A protein and the small-molecule ligand that binds it are described below.
Small molecule (SMILES): C[C@H]1O[C@@H](n2cnc3c(N)ncnc32)[C@H](O)[C@@H]1O

Binding-site contacts:
Ligand atom C3' contacts residue SER126 of chain 1.A at 3.5 Å.
Ligand atom C2' contacts residue VAL167 of chain 1.A at 3.7 Å (hydrophobic).
Ligand atom N1 contacts residue MET197 of chain 1.A at 3.1 Å (h-bond).
Ligand atom N9 contacts residue TYR30 of chain 1.A at 3.8 Å.
Ligand atom C6 contacts residue MET197 of chain 1.A at 4.0 Å (hydrophobic).
Ligand atom O2' contacts residue GTP1 of chain 1.G at 3.5 Å (h-bond).
Ligand atom N3 contacts residue VAL167 of chain 1.A at 3.6 Å.
Ligand atom C2' contacts residue TYR30 of chain 1.A at 4.1 Å (hydrophobic).
Ligand atom N3 contacts residue ILE194 of chain 1.A at 4.2 Å.
Ligand atom C2' contacts residue GTP1 of chain 1.G at 3.9 Å.
Ligand atom O3' contacts residue MET1 of chain 1.D at 3.6 Å (h-bond).
Ligand atom O3' contacts residue SER126 of chain 1.A at 2.4 Å (h-bond).
Ligand atom N6 contacts residue MET197 of chain 1.A at 3.0 Å (h-bond).
Ligand atom C5 contacts residue TYR30 of chain 1.A at 3.7 Å (hydrophobic).
Ligand atom C1' contacts residue GTP1 of chain 1.G at 3.2 Å.
Ligand atom C2 contacts residue MET197 of chain 1.A at 3.7 Å (hydrophobic).
Ligand atom O3' contacts residue GTP1 of chain 1.G at 4.0 Å.
Ligand atom N3 contacts residue GTP1 of chain 1.G at 4.0 Å.
Ligand atom C4' contacts residue MET1 of chain 1.D at 2.7 Å (hydrophobic).
Ligand atom C2 contacts residue VAL167 of chain 1.A at 3.7 Å (hydrophobic).
Ligand atom N6 contacts residue PHE196 of chain 1.A at 3.9 Å.
Ligand atom C4 contacts residue VAL167 of chain 1.A at 4.1 Å (hydrophobic).
Ligand atom O2' contacts residue VAL167 of chain 1.A at 3.0 Å.
Ligand atom C3' contacts residue GTP1 of chain 1.G at 4.2 Å.
Ligand atom N1 contacts residue VAL167 of chain 1.A at 4.2 Å.
Ligand atom C4 contacts residue TYR30 of chain 1.A at 4.1 Å (hydrophobic).
Ligand atom O4' contacts residue GTP1 of chain 1.G at 3.6 Å (h-bond).
Ligand atom O4' contacts residue MET1 of chain 1.D at 3.4 Å.
Ligand atom C3' contacts residue SF41 of chain 1.E at 4.2 Å.
Ligand atom O2' contacts residue ILE194 of chain 1.A at 4.1 Å.
Ligand atom C8 contacts residue TYR30 of chain 1.A at 3.5 Å (hydrophobic).
Ligand atom N1 contacts residue PHE196 of chain 1.A at 4.0 Å.
Ligand atom O2' contacts residue SER126 of chain 1.A at 4.2 Å.
Ligand atom C4' contacts residue GTP1 of chain 1.G at 3.7 Å.
Ligand atom C3' contacts residue MET1 of chain 1.D at 3.5 Å (hydrophobic).
Ligand atom C2 contacts residue ILE194 of chain 1.A at 4.0 Å (hydrophobic).
Ligand atom N3 contacts residue MET197 of chain 1.A at 4.2 Å.
Ligand atom N1 contacts residue GLU195 of chain 1.A at 4.1 Å.
Ligand atom N7 contacts residue TYR30 of chain 1.A at 3.2 Å.
Ligand atom C2 contacts residue GLU195 of chain 1.A at 3.7 Å.

Sequence of chain 1.A:
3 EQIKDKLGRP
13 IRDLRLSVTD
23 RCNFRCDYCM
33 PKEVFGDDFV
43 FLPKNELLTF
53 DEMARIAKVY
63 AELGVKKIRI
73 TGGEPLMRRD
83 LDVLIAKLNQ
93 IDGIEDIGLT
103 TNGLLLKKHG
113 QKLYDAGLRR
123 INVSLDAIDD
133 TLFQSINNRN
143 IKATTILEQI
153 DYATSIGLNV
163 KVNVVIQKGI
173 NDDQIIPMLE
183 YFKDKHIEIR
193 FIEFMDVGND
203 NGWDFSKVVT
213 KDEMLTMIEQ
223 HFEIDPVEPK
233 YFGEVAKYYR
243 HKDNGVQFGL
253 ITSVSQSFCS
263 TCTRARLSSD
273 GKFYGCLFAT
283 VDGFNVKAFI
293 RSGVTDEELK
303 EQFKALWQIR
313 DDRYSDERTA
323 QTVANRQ